Binding-site contacts:
Ligand atom C contacts residue TYR204 of chain 1.B at 3.1 Å (hydrophobic).
Ligand atom ND1 contacts residue CYS254 of chain 1.B at 3.6 Å.
Ligand atom ND1 contacts residue ARG171 of chain 1.B at 3.5 Å (salt-bridge).
Ligand atom CA contacts residue ASN75 of chain 1.B at 3.8 Å.
Ligand atom CD2 contacts residue VAL264 of chain 1.B at 3.8 Å (hydrophobic).
Ligand atom NE2 contacts residue ASN167 of chain 1.B at 2.9 Å (h-bond).
Ligand atom CD2 contacts residue ASN167 of chain 1.B at 3.4 Å.
Ligand atom CE1 contacts residue TYR252 of chain 1.B at 3.6 Å (hydrophobic).
Ligand atom CA contacts residue TYR204 of chain 1.B at 3.6 Å (hydrophobic).
Ligand atom NE2 contacts residue LEU265 of chain 1.B at 3.8 Å.
Ligand atom CE1 contacts residue MET83 of chain 1.B at 3.3 Å (hydrophobic).
Ligand atom N contacts residue CYS254 of chain 1.B at 3.4 Å (h-bond).
Ligand atom CB contacts residue GLY81 of chain 1.B at 3.5 Å.
Ligand atom ND1 contacts residue VAL198 of chain 1.B at 3.6 Å.
Ligand atom NE2 contacts residue TYR252 of chain 1.B at 2.7 Å (h-bond).
Ligand atom CG contacts residue LEU265 of chain 1.B at 3.7 Å (hydrophobic).
Ligand atom NE2 contacts residue ASP170 of chain 1.B at 3.2 Å (salt-bridge).
Ligand atom CD2 contacts residue TYR252 of chain 1.B at 3.7 Å (hydrophobic).
Ligand atom CB contacts residue MET83 of chain 1.B at 3.7 Å (hydrophobic).
Ligand atom CG contacts residue TYR252 of chain 1.B at 3.5 Å (hydrophobic).
Ligand atom CA contacts residue TYR263 of chain 1.B at 3.6 Å (hydrophobic).
Ligand atom CE1 contacts residue ASP170 of chain 1.B at 3.2 Å.
Ligand atom CE1 contacts residue ARG171 of chain 1.B at 3.6 Å.
Ligand atom CB contacts residue ASN75 of chain 1.B at 3.2 Å.
Ligand atom OE1 contacts residue ARG80 of chain 1.B at 3.2 Å (salt-bridge).
Ligand atom O contacts residue TYR204 of chain 1.B at 3.4 Å (h-bond).
Ligand atom NE2 contacts residue ARG80 of chain 1.B at 2.9 Å (salt-bridge).
Ligand atom CD2 contacts residue LEU265 of chain 1.B at 3.5 Å (hydrophobic).
Ligand atom O contacts residue ARG171 of chain 1.B at 2.8 Å (salt-bridge).
Ligand atom CB contacts residue TYR252 of chain 1.B at 3.5 Å (hydrophobic).
Ligand atom NE2 contacts residue CYS254 of chain 1.B at 3.6 Å.
Ligand atom O contacts residue TYR263 of chain 1.B at 3.7 Å.
Ligand atom CE1 contacts residue CYS254 of chain 1.B at 3.5 Å (hydrophobic).
Ligand atom ND1 contacts residue MET83 of chain 1.B at 3.6 Å.
Ligand atom CE1 contacts residue VAL198 of chain 1.B at 3.4 Å (hydrophobic).
Ligand atom CA contacts residue ARG171 of chain 1.B at 3.4 Å.
Ligand atom CD contacts residue ARG80 of chain 1.B at 3.3 Å.
Ligand atom CD2 contacts residue SAH1 of chain 1.F at 3.5 Å.
Ligand atom NE2 contacts residue ARG171 of chain 1.B at 3.5 Å.
Ligand atom C contacts residue ARG171 of chain 1.B at 3.7 Å.

Sequence of chain 1.B:
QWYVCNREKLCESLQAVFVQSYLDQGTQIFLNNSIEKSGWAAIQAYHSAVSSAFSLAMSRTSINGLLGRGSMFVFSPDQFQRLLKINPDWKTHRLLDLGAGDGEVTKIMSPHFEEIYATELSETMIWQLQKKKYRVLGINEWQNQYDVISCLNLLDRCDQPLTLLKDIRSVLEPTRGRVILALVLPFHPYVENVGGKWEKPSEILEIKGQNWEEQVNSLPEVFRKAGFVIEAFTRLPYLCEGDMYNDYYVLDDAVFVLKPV

This small molecule binds to this protein.
Small molecule (SMILES): C[C@H](NC(=O)[C@H](CC1=NC=NC1)NC(=O)/C=N/C(=O)[C@@H](N)CCC(N)=O)C(=O)N[C@@H](Cc1cnc[nH]1)C(=O)NCC=O